Binding-site contacts:
Ligand atom C5 contacts residue SER235 of chain 1.A at 4.0 Å.
Ligand atom O1 contacts residue LYS100 of chain 1.A at 4.3 Å.
Ligand atom O4 contacts residue SER105 of chain 1.A at 4.2 Å.
Ligand atom O6 contacts residue VAL238 of chain 1.A at 3.4 Å.
Ligand atom O5 contacts residue TYR240 of chain 1.A at 4.5 Å.
Ligand atom C4 contacts residue SER235 of chain 1.A at 3.7 Å.
Ligand atom C1 contacts residue LYS100 of chain 1.A at 4.3 Å.
Ligand atom O3 contacts residue ASN172 of chain 1.A at 4.2 Å.
Ligand atom C6 contacts residue VAL238 of chain 1.A at 4.3 Å (hydrophobic).
Ligand atom O6 contacts residue TYR240 of chain 1.A at 2.8 Å (h-bond).
Ligand atom O3 contacts residue SER105 of chain 1.A at 4.4 Å.
Ligand atom O4 contacts residue SER235 of chain 1.A at 3.0 Å (h-bond).
Ligand atom O4 contacts residue HIS170 of chain 1.A at 3.9 Å.
Ligand atom O4 contacts residue TYR176 of chain 1.A at 3.9 Å.
Ligand atom C3 contacts residue HIS170 of chain 1.A at 4.3 Å.
Ligand atom O3 contacts residue TYR176 of chain 1.A at 3.2 Å.
Ligand atom C6 contacts residue SER235 of chain 1.A at 3.4 Å.
Ligand atom O3 contacts residue HIS170 of chain 1.A at 4.4 Å.
Ligand atom C7 contacts residue TYR240 of chain 1.A at 4.4 Å (hydrophobic).
Ligand atom C7 contacts residue LYS100 of chain 1.A at 3.9 Å.
Ligand atom O1 contacts residue TYR102 of chain 1.A at 4.0 Å.
Ligand atom C2 contacts residue TYR102 of chain 1.A at 4.0 Å (hydrophobic).
Ligand atom O2 contacts residue TYR102 of chain 1.A at 3.4 Å (h-bond).
Ligand atom C6 contacts residue TYR240 of chain 1.A at 2.6 Å (hydrophobic).
Ligand atom C5 contacts residue TYR240 of chain 1.A at 4.0 Å (hydrophobic).
Ligand atom O6 contacts residue SER235 of chain 1.A at 4.4 Å.
Ligand atom O4 contacts residue THR236 of chain 1.A at 3.6 Å.
Ligand atom C4 contacts residue SER105 of chain 1.A at 4.1 Å.
Ligand atom O2 contacts residue SER105 of chain 1.A at 3.9 Å.

A small-molecule ligand and the protein it binds are described below.
Small molecule (SMILES): CO[C@H]1O[C@H](CO)[C@@H](O)[C@H](O)[C@@H]1O

Sequence of chain 1.A:
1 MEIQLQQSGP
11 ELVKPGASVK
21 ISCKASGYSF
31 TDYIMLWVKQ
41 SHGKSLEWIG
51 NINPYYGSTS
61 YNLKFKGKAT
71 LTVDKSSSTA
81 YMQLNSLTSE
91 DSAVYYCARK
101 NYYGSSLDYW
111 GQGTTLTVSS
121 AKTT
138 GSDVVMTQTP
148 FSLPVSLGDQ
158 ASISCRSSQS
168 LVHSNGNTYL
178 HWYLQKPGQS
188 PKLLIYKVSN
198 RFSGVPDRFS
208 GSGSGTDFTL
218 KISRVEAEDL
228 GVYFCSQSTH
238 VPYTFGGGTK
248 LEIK